Sequence of chain 1.A:
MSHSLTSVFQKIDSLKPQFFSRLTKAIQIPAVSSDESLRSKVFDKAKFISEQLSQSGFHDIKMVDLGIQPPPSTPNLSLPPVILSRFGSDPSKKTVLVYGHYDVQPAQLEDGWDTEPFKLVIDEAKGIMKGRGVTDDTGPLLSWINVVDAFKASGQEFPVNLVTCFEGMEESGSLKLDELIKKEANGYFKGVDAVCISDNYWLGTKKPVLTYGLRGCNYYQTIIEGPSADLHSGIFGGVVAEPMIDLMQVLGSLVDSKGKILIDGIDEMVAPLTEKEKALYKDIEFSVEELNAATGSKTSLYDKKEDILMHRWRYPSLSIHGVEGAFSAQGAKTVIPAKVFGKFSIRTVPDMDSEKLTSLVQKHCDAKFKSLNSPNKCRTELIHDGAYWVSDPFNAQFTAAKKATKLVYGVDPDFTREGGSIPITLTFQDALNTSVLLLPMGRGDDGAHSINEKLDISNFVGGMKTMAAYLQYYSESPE

Binding-site contacts:
Ligand atom CB contacts residue GLY1 of chain 1.D at 2.8 Å.
Ligand atom N contacts residue HIS233 of chain 2.A at 4.2 Å.
Ligand atom CA contacts residue GLY1 of chain 1.D at 2.4 Å.
Ligand atom C contacts residue ARG348 of chain 1.A at 3.1 Å.
Ligand atom O contacts residue HIS233 of chain 2.A at 3.7 Å.
Ligand atom N contacts residue HIS450 of chain 1.A at 3.1 Å.
Ligand atom O contacts residue ARG348 of chain 1.A at 2.9 Å (salt-bridge).
Ligand atom C contacts residue GLY1 of chain 1.D at 3.0 Å.
Ligand atom SG contacts residue CYS218 of chain 1.A at 3.7 Å.
Ligand atom N contacts residue GLU171 of chain 1.A at 4.3 Å.
Ligand atom N contacts residue GLY1 of chain 1.D at 1.3 Å.
Ligand atom CA contacts residue THR335 of chain 2.A at 3.2 Å.
Ligand atom N contacts residue GLU172 of chain 1.A at 3.7 Å.
Ligand atom SG contacts residue GLY1 of chain 1.D at 4.4 Å.
Ligand atom C contacts residue HIS450 of chain 1.A at 4.4 Å.
Ligand atom SG contacts residue HIS385 of chain 1.A at 3.1 Å (h-bond).
Ligand atom CA contacts residue ARG348 of chain 1.A at 4.4 Å.
Ligand atom O contacts residue SER422 of chain 1.A at 3.6 Å.
Ligand atom C contacts residue THR335 of chain 2.A at 3.5 Å.
Ligand atom N contacts residue THR335 of chain 2.A at 3.8 Å.
Ligand atom N contacts residue ZN1 of chain 1.B at 3.8 Å.
Ligand atom SG contacts residue THR335 of chain 2.A at 3.9 Å.
Ligand atom C contacts residue HIS233 of chain 2.A at 3.9 Å.
Ligand atom CB contacts residue HIS385 of chain 1.A at 4.5 Å.
Ligand atom CA contacts residue HIS450 of chain 1.A at 3.9 Å.
Ligand atom CB contacts residue THR335 of chain 2.A at 4.4 Å.
Ligand atom O contacts residue GLY1 of chain 1.D at 2.8 Å (h-bond).

The protein below binds the small molecule below.
Small molecule (SMILES): N[C@@H](CS)C(=O)O

Sequence of chain 2.A:
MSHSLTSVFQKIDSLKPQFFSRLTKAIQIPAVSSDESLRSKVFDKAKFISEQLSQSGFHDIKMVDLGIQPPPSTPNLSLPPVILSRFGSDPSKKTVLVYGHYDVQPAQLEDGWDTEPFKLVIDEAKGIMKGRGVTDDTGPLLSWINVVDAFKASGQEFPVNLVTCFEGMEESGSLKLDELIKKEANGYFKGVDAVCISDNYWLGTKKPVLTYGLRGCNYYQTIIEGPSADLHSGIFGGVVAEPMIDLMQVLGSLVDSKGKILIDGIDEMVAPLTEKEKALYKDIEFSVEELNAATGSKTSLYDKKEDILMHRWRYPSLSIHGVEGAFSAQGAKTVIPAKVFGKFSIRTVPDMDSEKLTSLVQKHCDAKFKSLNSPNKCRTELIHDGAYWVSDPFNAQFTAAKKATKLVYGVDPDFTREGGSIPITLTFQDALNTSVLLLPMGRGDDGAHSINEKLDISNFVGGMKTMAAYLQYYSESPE